Sequence of chain 8.E:
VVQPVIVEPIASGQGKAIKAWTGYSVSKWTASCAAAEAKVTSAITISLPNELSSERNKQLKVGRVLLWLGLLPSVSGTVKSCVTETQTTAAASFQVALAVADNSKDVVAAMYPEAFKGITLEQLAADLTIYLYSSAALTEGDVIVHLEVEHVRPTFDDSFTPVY

A small-molecule ligand and the protein it binds are described below.
Small molecule (SMILES): Nc1ncnc2c1ncn2[C@@H]1O[C@H](COP(=O)=O)[C@@H](O[P](=O)(O)OC[C@H]2O[C@@H](n3ccc(=O)[nH]c3=O)[C@H](O)[C@@H]2O)[C@H]1O

Sequence of chain 57.F:
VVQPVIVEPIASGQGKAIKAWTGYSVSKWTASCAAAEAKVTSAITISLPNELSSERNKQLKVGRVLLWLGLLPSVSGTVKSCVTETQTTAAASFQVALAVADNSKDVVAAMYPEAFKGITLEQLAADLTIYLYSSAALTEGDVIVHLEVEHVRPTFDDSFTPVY

Binding-site contacts:
Ligand atom C6 contacts residue TRP47 of chain 8.E at 3.9 Å (hydrophobic).
Ligand atom C1' contacts residue LYS143 of chain 8.E at 4.0 Å.
Ligand atom N9 contacts residue LYS143 of chain 8.E at 3.8 Å.
Ligand atom C2' contacts residue LYS143 of chain 8.E at 4.5 Å.
Ligand atom C5 contacts residue TRP47 of chain 8.E at 4.0 Å (hydrophobic).
Ligand atom N3 contacts residue TRP47 of chain 8.E at 3.9 Å.
Ligand atom N6 contacts residue TRP47 of chain 8.E at 4.2 Å.
Ligand atom C1' contacts residue TRP47 of chain 8.E at 4.3 Å (hydrophobic).
Ligand atom O2' contacts residue GLU140 of chain 8.E at 3.0 Å (salt-bridge).
Ligand atom N1 contacts residue TRP47 of chain 8.E at 3.8 Å.
Ligand atom N7 contacts residue LYS143 of chain 8.E at 3.7 Å.
Ligand atom N7 contacts residue TRP47 of chain 8.E at 4.0 Å.
Ligand atom C8 contacts residue TRP47 of chain 8.E at 4.0 Å (hydrophobic).
Ligand atom O4' contacts residue TRP47 of chain 8.E at 4.0 Å.
Ligand atom O4' contacts residue GLU140 of chain 8.E at 4.1 Å.
Ligand atom C1' contacts residue GLU140 of chain 8.E at 3.2 Å.
Ligand atom OP1 contacts residue LYS45 of chain 57.F at 4.3 Å.
Ligand atom C4 contacts residue TRP47 of chain 8.E at 3.9 Å (hydrophobic).
Ligand atom N9 contacts residue GLU140 of chain 8.E at 4.1 Å.
Ligand atom C8 contacts residue GLU140 of chain 8.E at 4.1 Å.
Ligand atom C8 contacts residue LYS143 of chain 8.E at 2.8 Å.
Ligand atom N9 contacts residue TRP47 of chain 8.E at 4.0 Å.
Ligand atom C2 contacts residue TRP47 of chain 8.E at 3.8 Å (hydrophobic).
Ligand atom O4' contacts residue LYS143 of chain 8.E at 4.2 Å.
Ligand atom C2' contacts residue GLU140 of chain 8.E at 3.5 Å.